Sequence of chain 4.A:
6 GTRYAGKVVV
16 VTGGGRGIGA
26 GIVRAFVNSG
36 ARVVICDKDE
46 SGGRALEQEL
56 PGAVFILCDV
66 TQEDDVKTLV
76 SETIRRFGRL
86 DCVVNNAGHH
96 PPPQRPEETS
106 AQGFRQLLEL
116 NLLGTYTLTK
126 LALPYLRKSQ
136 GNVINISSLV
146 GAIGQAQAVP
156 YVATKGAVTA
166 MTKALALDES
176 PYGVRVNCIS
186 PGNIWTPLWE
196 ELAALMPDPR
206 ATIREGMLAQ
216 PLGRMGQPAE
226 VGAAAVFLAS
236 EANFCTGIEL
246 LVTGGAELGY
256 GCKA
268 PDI

Binding-site contacts:
Ligand atom O1 contacts residue TRP190 of chain 4.A at 4.1 Å.
Ligand atom O1 contacts residue THR191 of chain 4.A at 4.1 Å.
Ligand atom C6 contacts residue PRO192 of chain 4.A at 3.9 Å (hydrophobic).
Ligand atom C6 contacts residue THR191 of chain 4.A at 3.6 Å.
Ligand atom O2 contacts residue PRO223 of chain 4.A at 4.4 Å.
Ligand atom O6 contacts residue PRO192 of chain 4.A at 3.5 Å (h-bond).
Ligand atom C5 contacts residue TRP190 of chain 4.A at 3.6 Å (hydrophobic).
Ligand atom O4 contacts residue TRP190 of chain 4.A at 3.5 Å (h-bond).
Ligand atom O5 contacts residue THR191 of chain 4.A at 3.4 Å.
Ligand atom O6 contacts residue GLU195 of chain 4.A at 2.9 Å (salt-bridge).
Ligand atom C1 contacts residue PRO223 of chain 4.A at 4.1 Å (hydrophobic).
Ligand atom C1 contacts residue TRP190 of chain 4.A at 3.5 Å (hydrophobic).
Ligand atom C4 contacts residue TRP190 of chain 4.A at 4.2 Å (hydrophobic).
Ligand atom O1 contacts residue PRO223 of chain 4.A at 3.7 Å.
Ligand atom O5 contacts residue TRP190 of chain 4.A at 3.6 Å (h-bond).
Ligand atom O1 contacts residue PRO192 of chain 4.A at 3.5 Å.
Ligand atom C6 contacts residue TRP190 of chain 4.A at 3.3 Å (hydrophobic).
Ligand atom C1 contacts residue THR191 of chain 4.A at 4.0 Å.
Ligand atom C1 contacts residue PRO192 of chain 4.A at 4.0 Å (hydrophobic).
Ligand atom C6 contacts residue GLU195 of chain 4.A at 3.5 Å.
Ligand atom O5 contacts residue PRO192 of chain 4.A at 3.3 Å.
Ligand atom C5 contacts residue THR191 of chain 4.A at 4.0 Å.
Ligand atom O1 contacts residue GLY22 of chain 4.A at 3.3 Å.
Ligand atom O6 contacts residue THR191 of chain 4.A at 3.7 Å.
Ligand atom C5 contacts residue PRO192 of chain 4.A at 4.5 Å (hydrophobic).

This protein binds this small molecule.
Small molecule (SMILES): OC[C@H]1O[C@@H](O)[C@H](O)[C@@H](O)[C@@H]1O